Sequence of chain 1.A:
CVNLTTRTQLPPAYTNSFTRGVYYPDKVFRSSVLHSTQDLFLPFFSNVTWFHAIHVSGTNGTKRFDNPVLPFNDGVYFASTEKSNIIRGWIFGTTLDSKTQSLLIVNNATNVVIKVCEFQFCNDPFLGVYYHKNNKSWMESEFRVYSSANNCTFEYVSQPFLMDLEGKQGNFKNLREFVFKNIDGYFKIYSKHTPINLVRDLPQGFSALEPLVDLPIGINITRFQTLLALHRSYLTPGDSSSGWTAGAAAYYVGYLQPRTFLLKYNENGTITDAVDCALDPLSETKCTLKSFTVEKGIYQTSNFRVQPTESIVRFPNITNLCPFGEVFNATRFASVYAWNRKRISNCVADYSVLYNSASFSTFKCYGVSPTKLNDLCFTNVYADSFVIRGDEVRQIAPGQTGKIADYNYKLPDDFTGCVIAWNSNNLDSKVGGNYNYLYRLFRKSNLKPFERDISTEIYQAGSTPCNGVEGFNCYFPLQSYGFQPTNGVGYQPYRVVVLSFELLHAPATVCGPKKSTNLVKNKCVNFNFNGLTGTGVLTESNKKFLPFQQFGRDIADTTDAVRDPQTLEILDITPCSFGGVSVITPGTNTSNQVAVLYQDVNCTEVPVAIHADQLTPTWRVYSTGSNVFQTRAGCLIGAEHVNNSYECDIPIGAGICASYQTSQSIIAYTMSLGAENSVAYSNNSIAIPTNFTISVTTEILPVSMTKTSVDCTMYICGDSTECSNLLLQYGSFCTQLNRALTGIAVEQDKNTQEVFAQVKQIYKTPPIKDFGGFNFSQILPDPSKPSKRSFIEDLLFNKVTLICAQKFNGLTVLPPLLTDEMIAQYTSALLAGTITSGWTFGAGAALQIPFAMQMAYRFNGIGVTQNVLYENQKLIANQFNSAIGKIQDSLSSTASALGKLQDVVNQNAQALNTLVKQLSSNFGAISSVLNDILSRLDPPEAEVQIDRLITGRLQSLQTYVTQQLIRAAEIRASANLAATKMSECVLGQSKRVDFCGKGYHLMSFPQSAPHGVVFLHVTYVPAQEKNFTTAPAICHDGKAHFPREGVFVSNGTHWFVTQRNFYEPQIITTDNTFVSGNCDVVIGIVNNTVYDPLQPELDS

The protein below binds the small molecule below.
Small molecule (SMILES): CC(=O)N[C@@H]1[C@@H](O)[C@H](O)[C@@H](CO)O[C@H]1O

Binding-site contacts:
Ligand atom C7 contacts residue VAL127 of chain 1.A at 4.2 Å (hydrophobic).
Ligand atom N2 contacts residue ASN125 of chain 1.A at 4.2 Å.
Ligand atom C8 contacts residue VAL127 of chain 1.A at 4.4 Å (hydrophobic).
Ligand atom O3 contacts residue ALA123 of chain 1.A at 4.4 Å.
Ligand atom C7 contacts residue ASN121 of chain 1.A at 4.3 Å.
Ligand atom C7 contacts residue ASN122 of chain 1.A at 3.2 Å.
Ligand atom C7 contacts residue ALA123 of chain 1.A at 3.7 Å (hydrophobic).
Ligand atom O3 contacts residue THR124 of chain 1.A at 2.5 Å (h-bond).
Ligand atom C2 contacts residue ASN122 of chain 1.A at 2.6 Å.
Ligand atom O7 contacts residue VAL120 of chain 1.A at 4.4 Å.
Ligand atom C8 contacts residue ASN122 of chain 1.A at 3.2 Å.
Ligand atom C2 contacts residue ALA123 of chain 1.A at 4.0 Å (hydrophobic).
Ligand atom C3 contacts residue ASN122 of chain 1.A at 3.9 Å.
Ligand atom C8 contacts residue ASN121 of chain 1.A at 3.3 Å.
Ligand atom C8 contacts residue VAL120 of chain 1.A at 4.2 Å (hydrophobic).
Ligand atom C8 contacts residue THR124 of chain 1.A at 4.0 Å.
Ligand atom C4 contacts residue ASN122 of chain 1.A at 4.3 Å.
Ligand atom C3 contacts residue ASN125 of chain 1.A at 4.3 Å.
Ligand atom O3 contacts residue ASN125 of chain 1.A at 4.2 Å.
Ligand atom O7 contacts residue VAL127 of chain 1.A at 3.1 Å.
Ligand atom O7 contacts residue ASN122 of chain 1.A at 2.9 Å (h-bond).
Ligand atom C5 contacts residue ASN122 of chain 1.A at 3.7 Å.
Ligand atom C7 contacts residue ASN125 of chain 1.A at 3.2 Å.
Ligand atom C3 contacts residue THR124 of chain 1.A at 3.9 Å.
Ligand atom C8 contacts residue VAL126 of chain 1.A at 3.6 Å (hydrophobic).
Ligand atom C7 contacts residue THR124 of chain 1.A at 4.2 Å.
Ligand atom C1 contacts residue ASN122 of chain 1.A at 1.5 Å.
Ligand atom N2 contacts residue ASN122 of chain 1.A at 3.0 Å (h-bond).
Ligand atom N2 contacts residue THR124 of chain 1.A at 3.5 Å (h-bond).
Ligand atom C8 contacts residue ALA123 of chain 1.A at 3.5 Å (hydrophobic).
Ligand atom O7 contacts residue ASN125 of chain 1.A at 3.2 Å (h-bond).
Ligand atom O5 contacts residue ASN122 of chain 1.A at 2.4 Å (h-bond).
Ligand atom C8 contacts residue ASN125 of chain 1.A at 2.8 Å.
Ligand atom N2 contacts residue ALA123 of chain 1.A at 3.0 Å (h-bond).
Ligand atom C2 contacts residue THR124 of chain 1.A at 4.3 Å.